Sequence of chain 1.L:
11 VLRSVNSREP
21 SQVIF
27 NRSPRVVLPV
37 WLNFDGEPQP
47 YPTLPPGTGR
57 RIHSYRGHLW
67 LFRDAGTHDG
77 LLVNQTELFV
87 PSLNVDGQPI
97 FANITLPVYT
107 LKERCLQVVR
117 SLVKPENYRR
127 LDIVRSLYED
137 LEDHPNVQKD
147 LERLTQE

The small molecule below binds the protein below.
Small molecule (SMILES): CC(=O)N[C@@H](Cc1ccccc1)C(=O)N[C@H](C(=O)N1C[C@H](O)C[C@H]1C(=O)NCc1ccc(-c2scnc2C)cc1)C(C)(C)C

Binding-site contacts:
Ligand atom CD1 contacts residue TYR61 of chain 1.L at 3.7 Å (hydrophobic).
Ligand atom CAW contacts residue TYR47 of chain 1.L at 3.7 Å (hydrophobic).
Ligand atom CBE contacts residue HIS59 of chain 1.L at 3.6 Å.
Ligand atom CB contacts residue ASN16 of chain 1.L at 3.8 Å.
Ligand atom O contacts residue HIS64 of chain 1.L at 3.2 Å.
Ligand atom CAQ contacts residue TYR47 of chain 1.L at 3.7 Å (hydrophobic).
Ligand atom OAJ contacts residue HIS64 of chain 1.L at 2.6 Å (h-bond).
Ligand atom CBK contacts residue TYR47 of chain 1.L at 3.7 Å (hydrophobic).
Ligand atom CAS contacts residue TYR47 of chain 1.L at 3.7 Å (hydrophobic).
Ligand atom CBG contacts residue TYR61 of chain 1.L at 3.8 Å (hydrophobic).
Ligand atom CAT contacts residue ARG56 of chain 1.L at 3.6 Å.
Ligand atom OAJ contacts residue TYR61 of chain 1.L at 3.8 Å.
Ligand atom CBM contacts residue TRP66 of chain 1.L at 3.5 Å (hydrophobic).
Ligand atom CE2 contacts residue ARG18 of chain 1.L at 3.6 Å.
Ligand atom NAY contacts residue PRO48 of chain 1.L at 3.7 Å.
Ligand atom CAW contacts residue HIS59 of chain 1.L at 3.4 Å.
Ligand atom O contacts residue PHE40 of chain 1.L at 3.5 Å.
Ligand atom CAC contacts residue TYR47 of chain 1.L at 3.7 Å (hydrophobic).
Ligand atom C contacts residue TYR61 of chain 1.L at 3.5 Å (hydrophobic).
Ligand atom O contacts residue TYR61 of chain 1.L at 3.7 Å.
Ligand atom CBM contacts residue SER60 of chain 1.L at 3.6 Å.
Ligand atom CAW contacts residue TRP66 of chain 1.L at 3.5 Å (hydrophobic).
Ligand atom OAJ contacts residue SER60 of chain 1.L at 2.6 Å (h-bond).
Ligand atom CD2 contacts residue ARG18 of chain 1.L at 3.6 Å.
Ligand atom CBE contacts residue TYR47 of chain 1.L at 3.5 Å (hydrophobic).
Ligand atom OAI contacts residue TYR61 of chain 1.L at 3.7 Å.
Ligand atom NAZ contacts residue HIS59 of chain 1.L at 2.9 Å (h-bond).
Ligand atom CAX contacts residue HIS64 of chain 1.L at 3.6 Å.
Ligand atom CAX contacts residue TYR47 of chain 1.L at 3.6 Å (hydrophobic).
Ligand atom CAS contacts residue ILE58 of chain 1.L at 3.6 Å (hydrophobic).
Ligand atom NBB contacts residue TYR61 of chain 1.L at 3.7 Å.
Ligand atom OAG contacts residue TYR47 of chain 1.L at 2.6 Å (h-bond).
Ligand atom NBQ contacts residue TYR47 of chain 1.L at 3.7 Å.
Ligand atom CBM contacts residue HIS64 of chain 1.L at 3.5 Å.
Ligand atom CAX contacts residue TRP37 of chain 1.L at 3.5 Å (hydrophobic).
Ligand atom CAC contacts residue TRP37 of chain 1.L at 3.7 Å (hydrophobic).
Ligand atom CAQ contacts residue HIS59 of chain 1.L at 3.6 Å.
Ligand atom CAT contacts residue PRO48 of chain 1.L at 3.0 Å (hydrophobic).
Ligand atom CBO contacts residue HIS59 of chain 1.L at 3.3 Å.
Ligand atom NAY contacts residue ARG56 of chain 1.L at 2.9 Å (salt-bridge).